Binding-site contacts:
Ligand atom O5 contacts residue GLU106 of chain 1.A at 4.1 Å.
Ligand atom C2 contacts residue GLU106 of chain 1.A at 3.6 Å.
Ligand atom C1 contacts residue GLU106 of chain 1.A at 3.7 Å.
Ligand atom O2 contacts residue GLU137 of chain 1.A at 4.0 Å.
Ligand atom C1 contacts residue GLU137 of chain 1.A at 3.6 Å.
Ligand atom C6 contacts residue GLU106 of chain 1.A at 3.6 Å.
Ligand atom O6 contacts residue ARG140 of chain 1.A at 2.7 Å (salt-bridge).
Ligand atom O6 contacts residue ASN133 of chain 1.A at 4.5 Å.
Ligand atom C6 contacts residue ARG140 of chain 1.A at 3.6 Å.
Ligand atom O1 contacts residue GLU106 of chain 1.A at 4.2 Å.
Ligand atom O5 contacts residue ARG140 of chain 1.A at 3.0 Å (salt-bridge).
Ligand atom C6 contacts residue ILE102 of chain 1.A at 4.2 Å (hydrophobic).
Ligand atom O1 contacts residue ARG140 of chain 1.A at 4.3 Å.
Ligand atom O6 contacts residue GLU137 of chain 1.A at 3.5 Å (salt-bridge).
Ligand atom O6 contacts residue GLU106 of chain 1.A at 2.7 Å (salt-bridge).
Ligand atom C1 contacts residue ARG140 of chain 1.A at 3.6 Å.
Ligand atom O5 contacts residue GLU137 of chain 1.A at 4.3 Å.
Ligand atom C2 contacts residue GLU137 of chain 1.A at 3.9 Å.
Ligand atom O2 contacts residue GLU106 of chain 1.A at 2.9 Å (salt-bridge).
Ligand atom C5 contacts residue ARG140 of chain 1.A at 4.2 Å.
Ligand atom O6 contacts residue ILE102 of chain 1.A at 3.4 Å.
Ligand atom C5 contacts residue GLU106 of chain 1.A at 3.6 Å.

The protein below binds the small molecule below.
Small molecule (SMILES): OC[C@H]1O[C@H](O[C@H]2O[C@H](CO)[C@@H](O)[C@H](O)[C@H]2O)[C@H](O)[C@@H](O)[C@@H]1O

Sequence of chain 1.A:
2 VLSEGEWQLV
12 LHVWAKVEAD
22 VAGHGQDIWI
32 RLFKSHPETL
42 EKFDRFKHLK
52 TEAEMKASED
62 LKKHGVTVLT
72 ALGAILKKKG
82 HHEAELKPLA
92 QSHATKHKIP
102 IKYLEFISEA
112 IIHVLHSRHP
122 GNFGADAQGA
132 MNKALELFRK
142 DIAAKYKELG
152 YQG